The small molecule below binds the protein below.
Small molecule (SMILES): CC(=O)Oc1ccc([N+](=O)[O-])cc1

Sequence of chain 1.A:
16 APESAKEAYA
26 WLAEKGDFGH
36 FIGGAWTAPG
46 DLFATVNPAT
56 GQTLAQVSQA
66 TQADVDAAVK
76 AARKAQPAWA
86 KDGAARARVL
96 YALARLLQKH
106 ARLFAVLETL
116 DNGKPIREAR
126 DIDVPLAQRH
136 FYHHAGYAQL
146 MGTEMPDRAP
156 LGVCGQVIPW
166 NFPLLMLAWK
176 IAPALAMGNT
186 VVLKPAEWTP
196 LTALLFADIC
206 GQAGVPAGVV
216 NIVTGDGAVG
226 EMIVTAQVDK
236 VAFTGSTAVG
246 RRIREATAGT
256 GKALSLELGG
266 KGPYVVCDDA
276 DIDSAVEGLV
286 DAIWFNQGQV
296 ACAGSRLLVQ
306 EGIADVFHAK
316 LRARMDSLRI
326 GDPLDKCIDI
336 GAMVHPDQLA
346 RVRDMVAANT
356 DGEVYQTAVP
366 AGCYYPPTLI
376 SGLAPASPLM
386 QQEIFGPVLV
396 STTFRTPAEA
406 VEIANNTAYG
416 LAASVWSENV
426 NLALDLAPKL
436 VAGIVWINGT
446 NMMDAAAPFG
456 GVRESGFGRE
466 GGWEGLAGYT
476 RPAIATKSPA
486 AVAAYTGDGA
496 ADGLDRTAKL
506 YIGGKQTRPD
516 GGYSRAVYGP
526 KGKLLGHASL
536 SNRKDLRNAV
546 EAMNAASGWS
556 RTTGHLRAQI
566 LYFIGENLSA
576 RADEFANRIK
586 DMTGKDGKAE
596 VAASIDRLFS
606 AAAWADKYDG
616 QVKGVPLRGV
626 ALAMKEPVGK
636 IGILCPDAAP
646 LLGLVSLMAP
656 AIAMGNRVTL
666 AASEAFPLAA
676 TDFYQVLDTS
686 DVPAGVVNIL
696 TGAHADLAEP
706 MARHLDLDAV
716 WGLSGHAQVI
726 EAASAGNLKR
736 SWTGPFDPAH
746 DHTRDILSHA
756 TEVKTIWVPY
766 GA

Binding-site contacts:
Ligand atom O11 contacts residue GLY222 of chain 1.A at 3.6 Å.
Ligand atom O17 contacts residue ILE248 of chain 1.A at 3.9 Å.
Ligand atom O11 contacts residue GLY225 of chain 1.A at 3.2 Å.
Ligand atom O13 contacts residue VAL162 of chain 1.A at 4.2 Å.
Ligand atom C5 contacts residue VAL244 of chain 1.A at 4.0 Å (hydrophobic).
Ligand atom C3 contacts residue GLY222 of chain 1.A at 3.8 Å.
Ligand atom C16 contacts residue VAL229 of chain 1.A at 3.5 Å (hydrophobic).
Ligand atom C1 contacts residue VAL244 of chain 1.A at 3.9 Å (hydrophobic).
Ligand atom C3 contacts residue VAL244 of chain 1.A at 3.9 Å (hydrophobic).
Ligand atom C6 contacts residue GLY222 of chain 1.A at 4.2 Å.
Ligand atom C4 contacts residue VAL244 of chain 1.A at 4.0 Å (hydrophobic).
Ligand atom C16 contacts residue ALA251 of chain 1.A at 3.8 Å (hydrophobic).
Ligand atom C6 contacts residue GLU226 of chain 1.A at 3.8 Å.
Ligand atom C16 contacts residue GLU226 of chain 1.A at 3.5 Å.
Ligand atom N10 contacts residue GLY222 of chain 1.A at 3.8 Å.
Ligand atom C4 contacts residue GLU226 of chain 1.A at 3.9 Å.
Ligand atom C15 contacts residue ALA251 of chain 1.A at 4.1 Å (hydrophobic).
Ligand atom O17 contacts residue ALA251 of chain 1.A at 3.5 Å.
Ligand atom C5 contacts residue ILE248 of chain 1.A at 3.6 Å (hydrophobic).
Ligand atom O17 contacts residue GLU226 of chain 1.A at 3.9 Å.
Ligand atom O17 contacts residue ARG247 of chain 1.A at 3.2 Å (salt-bridge).
Ligand atom C2 contacts residue VAL244 of chain 1.A at 3.9 Å (hydrophobic).
Ligand atom N10 contacts residue GLY225 of chain 1.A at 4.1 Å.
Ligand atom O11 contacts residue LYS189 of chain 1.A at 3.5 Å.
Ligand atom C1 contacts residue GLY222 of chain 1.A at 3.6 Å.
Ligand atom C15 contacts residue GLU226 of chain 1.A at 3.7 Å.
Ligand atom C15 contacts residue ARG247 of chain 1.A at 4.1 Å.
Ligand atom C6 contacts residue VAL244 of chain 1.A at 4.0 Å (hydrophobic).
Ligand atom C15 contacts residue ILE248 of chain 1.A at 3.9 Å (hydrophobic).
Ligand atom C3 contacts residue ARG247 of chain 1.A at 4.0 Å.
Ligand atom C6 contacts residue ILE248 of chain 1.A at 4.0 Å (hydrophobic).
Ligand atom C2 contacts residue GLY222 of chain 1.A at 3.4 Å.
Ligand atom C1 contacts residue GLY225 of chain 1.A at 4.2 Å.
Ligand atom N10 contacts residue VAL162 of chain 1.A at 3.9 Å.
Ligand atom C6 contacts residue GLY225 of chain 1.A at 3.6 Å.
Ligand atom O14 contacts residue GLU226 of chain 1.A at 3.5 Å (salt-bridge).
Ligand atom O11 contacts residue VAL162 of chain 1.A at 3.5 Å.
Ligand atom C16 contacts residue ILE248 of chain 1.A at 3.8 Å (hydrophobic).
Ligand atom C5 contacts residue GLY225 of chain 1.A at 4.0 Å.
Ligand atom C5 contacts residue GLU226 of chain 1.A at 3.8 Å.